This small molecule binds to this protein.
Small molecule (SMILES): CC(=O)NCCc1ccc(S(N)(=O)=O)cc1

Binding-site contacts:
Ligand atom C1 contacts residue VAL41 of chain 1.A at 3.9 Å (hydrophobic).
Ligand atom O2 contacts residue LYS63 of chain 1.A at 4.2 Å.
Ligand atom C10 contacts residue VAL151 of chain 1.A at 4.0 Å (hydrophobic).
Ligand atom N1 contacts residue LEU62 of chain 1.A at 3.7 Å.
Ligand atom O3 contacts residue VAL151 of chain 1.A at 3.0 Å.
Ligand atom N1 contacts residue LYS63 of chain 1.A at 3.0 Å (salt-bridge).
Ligand atom C2 contacts residue LYS63 of chain 1.A at 3.4 Å.
Ligand atom S contacts residue LYS65 of chain 1.A at 4.4 Å.
Ligand atom C10 contacts residue SER152 of chain 1.A at 3.6 Å.
Ligand atom O1 contacts residue VAL40 of chain 1.A at 3.0 Å.
Ligand atom S contacts residue VAL40 of chain 1.A at 4.3 Å.
Ligand atom O1 contacts residue GLN39 of chain 1.A at 4.1 Å.
Ligand atom N1 contacts residue LYS65 of chain 1.A at 4.4 Å.
Ligand atom C8 contacts residue VAL41 of chain 1.A at 3.8 Å (hydrophobic).
Ligand atom C2 contacts residue VAL41 of chain 1.A at 4.5 Å (hydrophobic).
Ligand atom C9 contacts residue VAL151 of chain 1.A at 3.4 Å (hydrophobic).
Ligand atom N2 contacts residue LYS63 of chain 1.A at 4.0 Å.
Ligand atom O2 contacts residue LYS65 of chain 1.A at 3.2 Å.
Ligand atom C6 contacts residue VAL41 of chain 1.A at 3.7 Å (hydrophobic).
Ligand atom C10 contacts residue LYS63 of chain 1.A at 4.0 Å.
Ligand atom C4 contacts residue VAL41 of chain 1.A at 4.2 Å (hydrophobic).
Ligand atom C8 contacts residue VAL151 of chain 1.A at 4.5 Å (hydrophobic).
Ligand atom N1 contacts residue VAL41 of chain 1.A at 3.0 Å (h-bond).
Ligand atom C1 contacts residue LYS63 of chain 1.A at 4.2 Å.
Ligand atom C3 contacts residue LYS63 of chain 1.A at 4.3 Å.
Ligand atom S contacts residue VAL41 of chain 1.A at 3.9 Å.
Ligand atom N2 contacts residue VAL151 of chain 1.A at 4.2 Å.
Ligand atom O1 contacts residue VAL41 of chain 1.A at 3.2 Å (h-bond).
Ligand atom C5 contacts residue VAL41 of chain 1.A at 3.7 Å (hydrophobic).
Ligand atom C6 contacts residue GLN39 of chain 1.A at 3.9 Å.
Ligand atom S contacts residue LYS63 of chain 1.A at 4.1 Å.
Ligand atom C3 contacts residue GLU64 of chain 1.A at 4.5 Å.
Ligand atom C5 contacts residue GLN39 of chain 1.A at 4.5 Å.

Sequence of chain 1.A:
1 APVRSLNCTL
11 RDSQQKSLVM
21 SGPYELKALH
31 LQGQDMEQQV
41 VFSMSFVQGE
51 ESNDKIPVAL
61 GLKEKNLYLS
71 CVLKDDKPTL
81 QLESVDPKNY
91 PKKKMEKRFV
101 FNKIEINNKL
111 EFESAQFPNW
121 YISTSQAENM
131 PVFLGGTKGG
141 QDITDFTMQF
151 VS